Sequence of chain 4.A:
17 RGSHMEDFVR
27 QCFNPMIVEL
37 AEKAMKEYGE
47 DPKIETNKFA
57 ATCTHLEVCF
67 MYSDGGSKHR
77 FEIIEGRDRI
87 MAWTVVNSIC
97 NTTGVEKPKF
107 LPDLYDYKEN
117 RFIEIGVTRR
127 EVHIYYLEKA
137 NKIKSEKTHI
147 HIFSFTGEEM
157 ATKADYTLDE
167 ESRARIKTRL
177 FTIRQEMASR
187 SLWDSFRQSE

A small-molecule ligand and the protein it binds are described below.
Small molecule (SMILES): COc1cc(CCNC(=O)c2nc(C(C)(C)NC(=O)OCc3ccccc3)[nH]c(=O)c2O)ccn1

Binding-site contacts:
Ligand atom O03 contacts residue MN1 of chain 4.B at 2.3 Å.
Ligand atom C22 contacts residue LYS54 of chain 4.A at 4.0 Å.
Ligand atom C22 contacts residue TYR44 of chain 4.A at 3.8 Å (hydrophobic).
Ligand atom C10 contacts residue MN1 of chain 4.B at 2.8 Å.
Ligand atom N02 contacts residue MN1 of chain 4.C at 3.2 Å.
Ligand atom C03 contacts residue ALA40 of chain 4.A at 4.0 Å (hydrophobic).
Ligand atom C26 contacts residue TYR131 of chain 4.A at 3.5 Å (hydrophobic).
Ligand atom C08 contacts residue GLU81 of chain 4.A at 3.7 Å.
Ligand atom C08 contacts residue MN1 of chain 4.C at 3.2 Å.
Ligand atom O03 contacts residue GLU81 of chain 4.A at 4.0 Å.
Ligand atom C25 contacts residue TYR131 of chain 4.A at 3.7 Å (hydrophobic).
Ligand atom O03 contacts residue GLU120 of chain 4.A at 3.1 Å (salt-bridge).
Ligand atom N02 contacts residue GLU81 of chain 4.A at 3.2 Å (salt-bridge).
Ligand atom O04 contacts residue HIS61 of chain 4.A at 2.7 Å (h-bond).
Ligand atom C10 contacts residue GLU120 of chain 4.A at 3.9 Å.
Ligand atom C10 contacts residue HIS61 of chain 4.A at 3.2 Å.
Ligand atom O03 contacts residue ASP109 of chain 4.A at 3.2 Å (salt-bridge).
Ligand atom O04 contacts residue MN1 of chain 4.B at 2.1 Å.
Ligand atom C06 contacts residue GLU81 of chain 4.A at 3.2 Å.
Ligand atom O03 contacts residue MN1 of chain 4.C at 2.4 Å.
Ligand atom C23 contacts residue ALA57 of chain 4.A at 3.8 Å (hydrophobic).
Ligand atom C21 contacts residue TYR44 of chain 4.A at 3.9 Å (hydrophobic).
Ligand atom N03 contacts residue HIS61 of chain 4.A at 3.7 Å.
Ligand atom C09 contacts residue GLU81 of chain 4.A at 4.0 Å.
Ligand atom O02 contacts residue MN1 of chain 4.C at 2.6 Å.
Ligand atom C07 contacts residue GLU81 of chain 4.A at 3.5 Å.
Ligand atom C09 contacts residue HIS61 of chain 4.A at 3.5 Å.
Ligand atom C09 contacts residue MN1 of chain 4.B at 2.9 Å.
Ligand atom O26 contacts residue TYR131 of chain 4.A at 2.9 Å (h-bond).
Ligand atom O04 contacts residue ILE121 of chain 4.A at 2.9 Å (h-bond).
Ligand atom O04 contacts residue GLU120 of chain 4.A at 3.2 Å (salt-bridge).
Ligand atom C24 contacts residue THR58 of chain 4.A at 3.8 Å.
Ligand atom C02 contacts residue LYS54 of chain 4.A at 3.6 Å.
Ligand atom C09 contacts residue GLU120 of chain 4.A at 3.9 Å.
Ligand atom C07 contacts residue MN1 of chain 4.C at 2.7 Å.
Ligand atom C09 contacts residue MN1 of chain 4.C at 3.1 Å.
Ligand atom N01 contacts residue LYS54 of chain 4.A at 3.0 Å (salt-bridge).
Ligand atom O25 contacts residue TYR131 of chain 4.A at 3.7 Å.
Ligand atom C23 contacts residue THR58 of chain 4.A at 3.9 Å.
Ligand atom O03 contacts residue HIS61 of chain 4.A at 3.6 Å.